Binding-site contacts:
Ligand atom C4 contacts residue THR78 of chain 1.C at 3.1 Å.
Ligand atom O13 contacts residue TYR75 of chain 1.C at 3.0 Å.
Ligand atom C14 contacts residue THR78 of chain 1.C at 3.4 Å.
Ligand atom O13 contacts residue THR78 of chain 1.C at 2.6 Å (h-bond).
Ligand atom C3 contacts residue THR78 of chain 1.C at 3.1 Å.
Ligand atom C21 contacts residue SER43 of chain 1.C at 3.9 Å.
Ligand atom N15 contacts residue ASP58 of chain 1.C at 4.2 Å.
Ligand atom C8 contacts residue ILE59 of chain 1.C at 3.9 Å (hydrophobic).
Ligand atom C9 contacts residue ASP58 of chain 1.C at 3.3 Å.
Ligand atom C1 contacts residue LYS9 of chain 1.C at 4.0 Å.
Ligand atom C20 contacts residue ARG45 of chain 1.C at 3.9 Å.
Ligand atom C1 contacts residue LEU60 of chain 1.C at 4.0 Å (hydrophobic).
Ligand atom C20 contacts residue TYR44 of chain 1.C at 4.0 Å (hydrophobic).
Ligand atom C18 contacts residue ARG45 of chain 1.C at 3.6 Å.
Ligand atom C9 contacts residue SER43 of chain 1.C at 4.0 Å.
Ligand atom C14 contacts residue TYR75 of chain 1.C at 3.5 Å (hydrophobic).
Ligand atom C20 contacts residue SER43 of chain 1.C at 3.8 Å.
Ligand atom C2 contacts residue VAL11 of chain 1.C at 3.9 Å (hydrophobic).
Ligand atom C3 contacts residue GLY79 of chain 1.C at 4.1 Å.
Ligand atom C2 contacts residue LEU10 of chain 1.C at 4.2 Å (hydrophobic).
Ligand atom C4 contacts residue LEU60 of chain 1.C at 3.8 Å (hydrophobic).
Ligand atom C9 contacts residue TYR44 of chain 1.C at 4.0 Å (hydrophobic).
Ligand atom C19 contacts residue ARG45 of chain 1.C at 3.8 Å.
Ligand atom C5 contacts residue LEU60 of chain 1.C at 4.2 Å (hydrophobic).
Ligand atom O13 contacts residue LEU60 of chain 1.C at 3.7 Å.
Ligand atom C1 contacts residue ASP58 of chain 1.C at 3.9 Å.
Ligand atom C10 contacts residue SER43 of chain 1.C at 4.1 Å.
Ligand atom C3 contacts residue VAL11 of chain 1.C at 3.9 Å (hydrophobic).
Ligand atom C2 contacts residue LEU60 of chain 1.C at 4.0 Å (hydrophobic).
Ligand atom C14 contacts residue LEU60 of chain 1.C at 4.1 Å (hydrophobic).
Ligand atom C21 contacts residue TYR44 of chain 1.C at 4.0 Å (hydrophobic).
Ligand atom C2 contacts residue LYS9 of chain 1.C at 3.8 Å.
Ligand atom C8 contacts residue SER43 of chain 1.C at 4.2 Å.
Ligand atom C11 contacts residue SER43 of chain 1.C at 4.1 Å.
Ligand atom C3 contacts residue LEU60 of chain 1.C at 4.0 Å (hydrophobic).
Ligand atom C4 contacts residue TYR75 of chain 1.C at 4.0 Å (hydrophobic).
Ligand atom C3 contacts residue TYR75 of chain 1.C at 4.0 Å (hydrophobic).
Ligand atom C10 contacts residue ASP58 of chain 1.C at 4.1 Å.
Ligand atom C8 contacts residue ASP58 of chain 1.C at 3.3 Å.
Ligand atom C17 contacts residue ARG45 of chain 1.C at 3.6 Å.

A small-molecule ligand and the protein it binds are described below.
Small molecule (SMILES): COc1cccc(-c2ccc(Nc3ccc(C[NH+](C)C)cc3)cc2)c1

Sequence of chain 1.C:
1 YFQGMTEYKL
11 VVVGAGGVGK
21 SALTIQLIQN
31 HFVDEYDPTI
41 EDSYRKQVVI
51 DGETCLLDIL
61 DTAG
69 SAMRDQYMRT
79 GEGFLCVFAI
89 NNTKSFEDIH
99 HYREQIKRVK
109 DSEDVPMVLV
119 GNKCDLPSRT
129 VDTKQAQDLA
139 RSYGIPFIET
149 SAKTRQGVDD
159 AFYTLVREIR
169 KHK